Binding-site contacts:
Ligand atom C5' contacts residue GLY306 of chain 1.E at 4.0 Å.
Ligand atom O2A contacts residue ALA34 of chain 1.E at 3.6 Å.
Ligand atom O1B contacts residue GLY308 of chain 1.E at 3.0 Å (h-bond).
Ligand atom C2D contacts residue GLU83 of chain 1.E at 3.1 Å.
Ligand atom O1D contacts residue PHE307 of chain 1.E at 3.8 Å.
Ligand atom C2 contacts residue TYR376 of chain 1.E at 4.0 Å (hydrophobic).
Ligand atom PB contacts residue GLY308 of chain 1.E at 4.0 Å.
Ligand atom O2D contacts residue ASN81 of chain 1.E at 3.5 Å (h-bond).
Ligand atom C2 contacts residue GLY35 of chain 1.E at 3.9 Å.
Ligand atom N1 contacts residue GLY35 of chain 1.E at 3.6 Å (h-bond).
Ligand atom C4' contacts residue GLY306 of chain 1.E at 3.8 Å.
Ligand atom O2B contacts residue ALA34 of chain 1.E at 3.1 Å (h-bond).
Ligand atom O1D contacts residue GLY310 of chain 1.E at 4.0 Å.
Ligand atom N6 contacts residue GLY35 of chain 1.E at 4.0 Å.
Ligand atom C6 contacts residue VAL38 of chain 1.E at 3.9 Å (hydrophobic).
Ligand atom O1B contacts residue PHE307 of chain 1.E at 3.1 Å.
Ligand atom C1D contacts residue PHE307 of chain 1.E at 4.0 Å (hydrophobic).
Ligand atom N1 contacts residue PHE377 of chain 1.E at 3.5 Å (h-bond).
Ligand atom O1D contacts residue ASP311 of chain 1.E at 3.2 Å.
Ligand atom C5 contacts residue GLY35 of chain 1.E at 3.8 Å.
Ligand atom C3D contacts residue GLU83 of chain 1.E at 3.2 Å.
Ligand atom O3D contacts residue HIS227 of chain 1.E at 3.2 Å (h-bond).
Ligand atom O3' contacts residue TYR333 of chain 1.E at 4.0 Å.
Ligand atom O2A contacts residue MET45 of chain 1.E at 3.6 Å.
Ligand atom O4D contacts residue PHE307 of chain 1.E at 3.4 Å.
Ligand atom N6 contacts residue VAL38 of chain 1.E at 3.3 Å.
Ligand atom O4' contacts residue GLY306 of chain 1.E at 3.9 Å.
Ligand atom N1 contacts residue TYR376 of chain 1.E at 3.7 Å.
Ligand atom O1A contacts residue MET45 of chain 1.E at 3.4 Å.
Ligand atom O2A contacts residue THR44 of chain 1.E at 4.0 Å.
Ligand atom N6 contacts residue TYR376 of chain 1.E at 3.4 Å.
Ligand atom O2D contacts residue GLU83 of chain 1.E at 2.5 Å (salt-bridge).
Ligand atom O3D contacts residue GLU83 of chain 1.E at 3.5 Å (salt-bridge).
Ligand atom C4 contacts residue GLY35 of chain 1.E at 4.0 Å.
Ligand atom O3A contacts residue GLY308 of chain 1.E at 4.0 Å.
Ligand atom O4' contacts residue GLY35 of chain 1.E at 3.9 Å.
Ligand atom O2B contacts residue GLY306 of chain 1.E at 3.6 Å.
Ligand atom C2 contacts residue PHE377 of chain 1.E at 3.9 Å (hydrophobic).
Ligand atom C6 contacts residue GLY35 of chain 1.E at 3.5 Å.
Ligand atom C6 contacts residue TYR376 of chain 1.E at 3.9 Å (hydrophobic).

Sequence of chain 1.E:
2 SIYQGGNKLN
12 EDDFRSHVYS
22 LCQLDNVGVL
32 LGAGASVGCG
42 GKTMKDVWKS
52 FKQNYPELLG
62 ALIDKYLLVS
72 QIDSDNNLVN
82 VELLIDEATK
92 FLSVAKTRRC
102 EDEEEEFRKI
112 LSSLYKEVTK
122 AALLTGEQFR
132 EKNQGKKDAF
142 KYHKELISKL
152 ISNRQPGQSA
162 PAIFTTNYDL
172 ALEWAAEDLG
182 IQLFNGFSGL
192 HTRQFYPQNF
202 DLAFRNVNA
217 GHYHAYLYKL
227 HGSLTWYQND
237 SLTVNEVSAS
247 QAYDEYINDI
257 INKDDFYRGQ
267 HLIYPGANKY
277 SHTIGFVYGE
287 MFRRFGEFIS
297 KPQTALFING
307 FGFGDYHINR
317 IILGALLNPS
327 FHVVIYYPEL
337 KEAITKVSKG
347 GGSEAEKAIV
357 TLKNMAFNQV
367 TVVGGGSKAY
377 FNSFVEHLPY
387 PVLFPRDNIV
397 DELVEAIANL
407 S

This protein binds this small molecule.
Small molecule (SMILES): Nc1ncnc2c1ncn2[C@@H]1O[C@H](COP(=O)(O)OP(=O)(O)OC[C@H]2O[C@H](O)[C@H](O)[C@@H]2O)[C@@H](O)[C@H]1O